Binding-site contacts:
Ligand atom O7 contacts residue ASN67 of chain 59.A at 4.1 Å.
Ligand atom C8 contacts residue MET118 of chain 59.A at 4.3 Å (hydrophobic).
Ligand atom C2 contacts residue ASN67 of chain 59.A at 2.5 Å.
Ligand atom N2 contacts residue ASN67 of chain 59.A at 2.9 Å (h-bond).
Ligand atom C4 contacts residue ASN67 of chain 59.A at 4.2 Å.
Ligand atom O5 contacts residue ASN67 of chain 59.A at 2.4 Å (h-bond).
Ligand atom C3 contacts residue ASN67 of chain 59.A at 3.8 Å.
Ligand atom C5 contacts residue ASN67 of chain 59.A at 3.7 Å.
Ligand atom C7 contacts residue ASN67 of chain 59.A at 3.7 Å.
Ligand atom C8 contacts residue PHE90 of chain 59.A at 3.9 Å (hydrophobic).
Ligand atom C8 contacts residue ASN67 of chain 59.A at 4.2 Å.
Ligand atom C1 contacts residue ASN67 of chain 59.A at 1.4 Å.

This protein binds this small molecule.
Small molecule (SMILES): CC(=O)N[C@@H]1[C@@H](O)[C@H](O)[C@@H](CO)O[C@H]1O

Sequence of chain 59.A:
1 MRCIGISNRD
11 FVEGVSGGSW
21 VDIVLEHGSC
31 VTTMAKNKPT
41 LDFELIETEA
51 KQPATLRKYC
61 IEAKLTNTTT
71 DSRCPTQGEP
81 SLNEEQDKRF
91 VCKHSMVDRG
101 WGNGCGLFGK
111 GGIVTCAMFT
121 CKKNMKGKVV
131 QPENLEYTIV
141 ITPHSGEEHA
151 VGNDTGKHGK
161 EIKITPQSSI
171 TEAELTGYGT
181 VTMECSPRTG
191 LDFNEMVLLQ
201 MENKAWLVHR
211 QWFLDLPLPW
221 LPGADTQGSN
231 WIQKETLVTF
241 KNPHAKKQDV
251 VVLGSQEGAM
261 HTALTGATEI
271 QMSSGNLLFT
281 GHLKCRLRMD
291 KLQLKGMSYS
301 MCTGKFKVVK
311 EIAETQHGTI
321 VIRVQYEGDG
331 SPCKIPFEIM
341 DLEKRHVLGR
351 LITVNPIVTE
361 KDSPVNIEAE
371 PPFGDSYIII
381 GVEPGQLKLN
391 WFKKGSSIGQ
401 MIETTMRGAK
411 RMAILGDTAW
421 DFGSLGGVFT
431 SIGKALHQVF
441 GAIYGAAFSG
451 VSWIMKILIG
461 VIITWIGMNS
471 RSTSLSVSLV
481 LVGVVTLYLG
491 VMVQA